A small-molecule ligand and the protein it binds are described below.
Small molecule (SMILES): CC(=O)N[C@@H]1[C@@H](O)[C@H](O)[C@@H](CO)O[C@H]1O

Binding-site contacts:
Ligand atom C1 contacts residue ASN324 of chain 1.A at 1.4 Å.
Ligand atom C7 contacts residue ASN324 of chain 1.A at 3.5 Å.
Ligand atom O7 contacts residue ASN324 of chain 1.A at 4.4 Å.
Ligand atom C4 contacts residue ASN324 of chain 1.A at 4.3 Å.
Ligand atom C5 contacts residue ASN324 of chain 1.A at 3.7 Å.
Ligand atom C8 contacts residue ASN324 of chain 1.A at 3.7 Å.
Ligand atom N2 contacts residue ASN324 of chain 1.A at 2.9 Å (h-bond).
Ligand atom C3 contacts residue ASN324 of chain 1.A at 3.8 Å.
Ligand atom O5 contacts residue ASN324 of chain 1.A at 2.4 Å (h-bond).
Ligand atom C2 contacts residue ASN324 of chain 1.A at 2.5 Å.
Ligand atom O7 contacts residue LYS320 of chain 1.A at 3.9 Å.

Sequence of chain 1.A:
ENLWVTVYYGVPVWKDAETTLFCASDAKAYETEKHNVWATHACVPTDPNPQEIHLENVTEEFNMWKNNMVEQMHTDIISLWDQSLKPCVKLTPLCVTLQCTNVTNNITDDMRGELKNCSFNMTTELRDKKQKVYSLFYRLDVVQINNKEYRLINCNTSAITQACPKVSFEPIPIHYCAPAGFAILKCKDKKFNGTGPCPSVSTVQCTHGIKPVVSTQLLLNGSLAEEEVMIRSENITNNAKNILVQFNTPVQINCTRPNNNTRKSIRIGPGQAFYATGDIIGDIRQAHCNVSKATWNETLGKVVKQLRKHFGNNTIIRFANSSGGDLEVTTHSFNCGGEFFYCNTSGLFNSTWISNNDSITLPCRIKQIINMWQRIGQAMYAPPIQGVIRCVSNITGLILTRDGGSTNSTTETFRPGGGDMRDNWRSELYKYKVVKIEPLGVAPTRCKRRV